Binding-site contacts:
Ligand atom C14 contacts residue HIS227 of chain 1.B at 3.3 Å.
Ligand atom S01 contacts residue ILE127 of chain 1.B at 3.8 Å.
Ligand atom O02 contacts residue LEU243 of chain 1.B at 3.6 Å.
Ligand atom C14 contacts residue MET124 of chain 1.B at 3.9 Å (hydrophobic).
Ligand atom C08 contacts residue LEU239 of chain 1.B at 3.7 Å (hydrophobic).
Ligand atom C03 contacts residue MET91 of chain 1.B at 3.8 Å (hydrophobic).
Ligand atom C23 contacts residue LEU94 of chain 1.B at 3.8 Å (hydrophobic).
Ligand atom O01 contacts residue GLU56 of chain 1.B at 2.3 Å (salt-bridge).
Ligand atom C07 contacts residue LEU239 of chain 1.B at 3.5 Å (hydrophobic).
Ligand atom O01 contacts residue ARG97 of chain 1.B at 3.5 Å (salt-bridge).
Ligand atom C25 contacts residue GLU56 of chain 1.B at 3.2 Å.
Ligand atom O06 contacts residue MET124 of chain 1.B at 3.4 Å.
Ligand atom C13 contacts residue HIS227 of chain 1.B at 3.6 Å.
Ligand atom BR1 contacts residue HIS227 of chain 1.B at 3.9 Å.
Ligand atom O01 contacts residue LEU90 of chain 1.B at 3.9 Å.
Ligand atom O02 contacts residue THR50 of chain 1.B at 3.7 Å.
Ligand atom C14 contacts residue GLY123 of chain 1.B at 3.7 Å.
Ligand atom C05 contacts residue LEU239 of chain 1.B at 3.9 Å (hydrophobic).
Ligand atom C15 contacts residue HIS227 of chain 1.B at 3.7 Å.
Ligand atom C20 contacts residue PHE107 of chain 1.B at 3.8 Å (hydrophobic).
Ligand atom C15 contacts residue ILE127 of chain 1.B at 3.9 Å (hydrophobic).
Ligand atom O07 contacts residue MET91 of chain 1.B at 3.4 Å.
Ligand atom BR1 contacts residue VAL121 of chain 1.B at 3.8 Å.
Ligand atom O07 contacts residue ILE127 of chain 1.B at 3.3 Å.
Ligand atom BR1 contacts residue GLY123 of chain 1.B at 3.7 Å.
Ligand atom BR1 contacts residue MET124 of chain 1.B at 3.8 Å.
Ligand atom C23 contacts residue LEU90 of chain 1.B at 3.5 Å (hydrophobic).
Ligand atom C07 contacts residue LEU247 of chain 1.B at 3.6 Å (hydrophobic).
Ligand atom C31 contacts residue ALA53 of chain 1.B at 3.8 Å (hydrophobic).
Ligand atom C02 contacts residue PHE107 of chain 1.B at 3.5 Å (hydrophobic).
Ligand atom C11 contacts residue LEU228 of chain 1.B at 3.6 Å (hydrophobic).
Ligand atom C24 contacts residue GLU56 of chain 1.B at 3.1 Å.
Ligand atom BR1 contacts residue GLU122 of chain 1.B at 3.0 Å.
Ligand atom C04 contacts residue THR50 of chain 1.B at 3.3 Å.
Ligand atom C06 contacts residue LEU239 of chain 1.B at 3.6 Å (hydrophobic).
Ligand atom C30 contacts residue ALA53 of chain 1.B at 3.5 Å (hydrophobic).
Ligand atom O03 contacts residue LEU228 of chain 1.B at 3.8 Å.
Ligand atom C28 contacts residue THR50 of chain 1.B at 3.8 Å.
Ligand atom O06 contacts residue ILE127 of chain 1.B at 3.6 Å.
Ligand atom O07 contacts residue GLY224 of chain 1.B at 3.1 Å.

Sequence of chain 1.B:
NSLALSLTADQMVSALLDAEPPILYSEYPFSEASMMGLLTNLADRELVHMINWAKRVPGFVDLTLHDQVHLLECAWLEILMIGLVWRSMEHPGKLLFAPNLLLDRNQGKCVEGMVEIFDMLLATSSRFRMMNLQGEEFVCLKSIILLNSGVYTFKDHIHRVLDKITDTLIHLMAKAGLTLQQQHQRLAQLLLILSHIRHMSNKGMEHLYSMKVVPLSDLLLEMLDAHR

A small-molecule ligand and the protein it binds are described below.
Small molecule (SMILES): O=C(O)CCCCCCOc1ccc(C2=C(c3ccc(O)cc3)[C@@H]3C[C@@H](S(=O)(=O)Oc4ccc(Br)cc4)[C@H]2O3)cc1